Binding-site contacts:
Ligand atom C27 contacts residue LEU15 of chain 1.PA at 3.0 Å (hydrophobic).
Ligand atom C12 contacts residue PHE224 of chain 1.PA at 3.6 Å (hydrophobic).
Ligand atom C4 contacts residue ARG274 of chain 1.PA at 3.9 Å.
Ligand atom C10 contacts residue ARG25 of chain 1.PA at 3.9 Å.
Ligand atom C9 contacts residue ARG25 of chain 1.PA at 4.0 Å.
Ligand atom CM2 contacts residue ASP47 of chain 1.C at 3.4 Å.
Ligand atom C26 contacts residue LEU14 of chain 1.PA at 3.5 Å (hydrophobic).
Ligand atom C21 contacts residue ALA18 of chain 1.PA at 3.8 Å (hydrophobic).
Ligand atom C11 contacts residue PHE224 of chain 1.PA at 3.7 Å (hydrophobic).
Ligand atom C12 contacts residue TRP23 of chain 1.C at 4.0 Å (hydrophobic).
Ligand atom C8 contacts residue ARG54 of chain 1.C at 4.0 Å.
Ligand atom C15 contacts residue LEU55 of chain 1.PA at 4.0 Å (hydrophobic).
Ligand atom C13 contacts residue PHE224 of chain 1.PA at 3.7 Å (hydrophobic).
Ligand atom O1 contacts residue ARG25 of chain 1.PA at 3.4 Å.
Ligand atom C22 contacts residue MET225 of chain 1.PA at 3.8 Å (hydrophobic).
Ligand atom C30 contacts residue LEU14 of chain 1.PA at 3.9 Å (hydrophobic).
Ligand atom C20 contacts residue ALA52 of chain 1.PA at 4.0 Å (hydrophobic).
Ligand atom C14 contacts residue PHE224 of chain 1.PA at 3.4 Å (hydrophobic).
Ligand atom C31 contacts residue ILE11 of chain 1.PA at 3.8 Å (hydrophobic).
Ligand atom C5 contacts residue ARG274 of chain 1.PA at 3.9 Å.
Ligand atom C26 contacts residue LEU15 of chain 1.PA at 3.8 Å (hydrophobic).
Ligand atom C15 contacts residue TRP23 of chain 1.C at 3.8 Å (hydrophobic).
Ligand atom C31 contacts residue LEU15 of chain 1.PA at 3.9 Å (hydrophobic).
Ligand atom C27 contacts residue LEU14 of chain 1.PA at 3.6 Å (hydrophobic).
Ligand atom C26 contacts residue ALA18 of chain 1.PA at 4.0 Å (hydrophobic).
Ligand atom C19 contacts residue ALA52 of chain 1.PA at 3.5 Å (hydrophobic).
Ligand atom C7 contacts residue PHE224 of chain 1.PA at 3.8 Å (hydrophobic).
Ligand atom C13 contacts residue ASP51 of chain 1.PA at 3.6 Å.
Ligand atom C11 contacts residue ARG25 of chain 1.PA at 3.9 Å.
Ligand atom C15 contacts residue PHE224 of chain 1.PA at 3.2 Å (hydrophobic).
Ligand atom C28 contacts residue LEU14 of chain 1.PA at 3.6 Å (hydrophobic).
Ligand atom C23 contacts residue ALA52 of chain 1.PA at 3.4 Å (hydrophobic).
Ligand atom C20 contacts residue MET225 of chain 1.PA at 3.7 Å (hydrophobic).
Ligand atom C21 contacts residue MET225 of chain 1.PA at 3.9 Å (hydrophobic).
Ligand atom C6 contacts residue ARG274 of chain 1.PA at 4.0 Å.
Ligand atom C10 contacts residue VAL52 of chain 1.C at 3.4 Å (hydrophobic).
Ligand atom C13 contacts residue THR21 of chain 1.PA at 4.0 Å.
Ligand atom CM5 contacts residue ARG54 of chain 1.C at 3.4 Å.
Ligand atom C8 contacts residue PHE224 of chain 1.PA at 3.5 Å (hydrophobic).
Ligand atom C16 contacts residue ASP51 of chain 1.PA at 3.6 Å.

Sequence of chain 1.PA:
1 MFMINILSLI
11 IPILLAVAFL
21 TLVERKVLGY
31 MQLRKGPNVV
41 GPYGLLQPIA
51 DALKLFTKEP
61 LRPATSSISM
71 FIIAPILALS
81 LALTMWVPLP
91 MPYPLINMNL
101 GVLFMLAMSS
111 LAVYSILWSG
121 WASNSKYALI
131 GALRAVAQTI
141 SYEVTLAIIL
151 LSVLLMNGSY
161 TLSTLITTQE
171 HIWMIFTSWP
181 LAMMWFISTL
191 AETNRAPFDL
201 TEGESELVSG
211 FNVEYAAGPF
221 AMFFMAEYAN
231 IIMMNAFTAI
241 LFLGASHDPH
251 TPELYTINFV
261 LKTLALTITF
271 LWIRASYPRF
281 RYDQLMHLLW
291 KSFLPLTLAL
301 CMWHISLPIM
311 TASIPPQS

Sequence of chain 1.P:
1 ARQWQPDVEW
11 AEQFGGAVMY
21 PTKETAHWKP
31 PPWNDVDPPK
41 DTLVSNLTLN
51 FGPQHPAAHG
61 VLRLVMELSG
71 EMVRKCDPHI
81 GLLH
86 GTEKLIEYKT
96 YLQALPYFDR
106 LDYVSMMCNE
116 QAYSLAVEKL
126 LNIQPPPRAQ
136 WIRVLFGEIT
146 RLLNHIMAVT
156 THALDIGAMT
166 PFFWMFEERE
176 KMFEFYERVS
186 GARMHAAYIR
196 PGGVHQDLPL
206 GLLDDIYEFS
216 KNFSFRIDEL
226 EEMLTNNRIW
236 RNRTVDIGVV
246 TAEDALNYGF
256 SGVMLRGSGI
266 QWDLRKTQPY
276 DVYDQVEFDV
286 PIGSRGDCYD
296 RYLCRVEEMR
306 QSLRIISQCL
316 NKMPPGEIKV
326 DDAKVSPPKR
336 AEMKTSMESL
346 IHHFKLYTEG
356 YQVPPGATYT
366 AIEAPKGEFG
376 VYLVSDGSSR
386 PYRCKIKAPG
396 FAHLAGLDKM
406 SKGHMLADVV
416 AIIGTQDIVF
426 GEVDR

Sequence of chain 1.C:
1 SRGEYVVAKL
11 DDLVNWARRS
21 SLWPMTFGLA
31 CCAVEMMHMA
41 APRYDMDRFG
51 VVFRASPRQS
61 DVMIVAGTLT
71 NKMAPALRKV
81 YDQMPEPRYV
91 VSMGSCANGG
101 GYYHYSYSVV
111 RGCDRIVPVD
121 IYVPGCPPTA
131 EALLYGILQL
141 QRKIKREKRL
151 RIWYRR

The protein below binds the small molecule below.
Small molecule (SMILES): COC1=C(OC)C(=O)C(C/C=C(/C)CCC=C(C)CC/C=C(/C)CC/C=C(\C)CC/C=C(\C)CC/C=C(\C)CC/C=C(/C)CCC=C(C)CCC=C(C)CCC=C(C)C)=C(C)C1=O